Sequence of chain 1.A:
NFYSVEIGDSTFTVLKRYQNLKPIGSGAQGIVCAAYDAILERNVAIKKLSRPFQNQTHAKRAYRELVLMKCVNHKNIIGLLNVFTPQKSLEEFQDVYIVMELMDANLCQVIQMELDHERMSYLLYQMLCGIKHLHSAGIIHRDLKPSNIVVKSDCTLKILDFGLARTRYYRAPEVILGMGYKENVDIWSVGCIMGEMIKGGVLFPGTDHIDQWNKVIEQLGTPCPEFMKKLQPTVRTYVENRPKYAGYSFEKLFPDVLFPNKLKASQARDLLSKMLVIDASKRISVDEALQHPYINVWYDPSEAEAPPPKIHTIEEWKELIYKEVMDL

The small molecule below binds the protein below.
Small molecule (SMILES): O=C1c2ccccc2-c2n[nH]c3cccc1c23

Binding-site contacts:
Ligand atom C2 contacts residue MET111 of chain 1.A at 2.9 Å (hydrophobic).
Ligand atom C14 contacts residue LEU168 of chain 1.A at 3.8 Å (hydrophobic).
Ligand atom C1 contacts residue VAL158 of chain 1.A at 4.0 Å (hydrophobic).
Ligand atom C13 contacts residue ALA53 of chain 1.A at 3.8 Å (hydrophobic).
Ligand atom C13 contacts residue LEU168 of chain 1.A at 3.8 Å (hydrophobic).
Ligand atom C13 contacts residue VAL40 of chain 1.A at 4.2 Å (hydrophobic).
Ligand atom C15 contacts residue VAL40 of chain 1.A at 3.9 Å (hydrophobic).
Ligand atom C4 contacts residue ILE32 of chain 1.A at 4.2 Å (hydrophobic).
Ligand atom N24 contacts residue ALA53 of chain 1.A at 3.3 Å.
Ligand atom C20 contacts residue LEU168 of chain 1.A at 3.5 Å (hydrophobic).
Ligand atom C14 contacts residue VAL40 of chain 1.A at 3.8 Å (hydrophobic).
Ligand atom C1 contacts residue ASP112 of chain 1.A at 4.0 Å.
Ligand atom O22 contacts residue LEU168 of chain 1.A at 3.5 Å.
Ligand atom C2 contacts residue VAL158 of chain 1.A at 3.7 Å (hydrophobic).
Ligand atom C11 contacts residue LEU168 of chain 1.A at 3.5 Å (hydrophobic).
Ligand atom C4 contacts residue LEU168 of chain 1.A at 4.2 Å (hydrophobic).
Ligand atom C3 contacts residue MET111 of chain 1.A at 4.1 Å (hydrophobic).
Ligand atom N23 contacts residue MET111 of chain 1.A at 3.1 Å (h-bond).
Ligand atom N23 contacts residue LEU110 of chain 1.A at 3.5 Å.
Ligand atom C14 contacts residue MET108 of chain 1.A at 4.0 Å (hydrophobic).
Ligand atom N24 contacts residue ILE86 of chain 1.A at 3.9 Å.
Ligand atom C13 contacts residue ILE86 of chain 1.A at 4.0 Å (hydrophobic).
Ligand atom C1 contacts residue ALA113 of chain 1.A at 3.6 Å (hydrophobic).
Ligand atom C12 contacts residue ILE86 of chain 1.A at 4.1 Å (hydrophobic).
Ligand atom C3 contacts residue VAL158 of chain 1.A at 3.8 Å (hydrophobic).
Ligand atom N24 contacts residue GLU109 of chain 1.A at 2.6 Å (salt-bridge).
Ligand atom N23 contacts residue ALA53 of chain 1.A at 4.0 Å.
Ligand atom C15 contacts residue LEU168 of chain 1.A at 3.6 Å (hydrophobic).
Ligand atom C6 contacts residue ALA113 of chain 1.A at 4.1 Å (hydrophobic).
Ligand atom C3 contacts residue ILE32 of chain 1.A at 4.1 Å (hydrophobic).
Ligand atom C1 contacts residue MET111 of chain 1.A at 3.4 Å (hydrophobic).
Ligand atom N23 contacts residue GLU109 of chain 1.A at 3.4 Å (salt-bridge).
Ligand atom C12 contacts residue GLU109 of chain 1.A at 3.8 Å.
Ligand atom C12 contacts residue ALA53 of chain 1.A at 3.5 Å (hydrophobic).
Ligand atom C12 contacts residue LEU168 of chain 1.A at 3.7 Å (hydrophobic).
Ligand atom N24 contacts residue LEU110 of chain 1.A at 3.8 Å.
Ligand atom N24 contacts residue MET111 of chain 1.A at 4.0 Å.
Ligand atom C4 contacts residue VAL158 of chain 1.A at 4.1 Å (hydrophobic).
Ligand atom C13 contacts residue MET108 of chain 1.A at 3.5 Å (hydrophobic).
Ligand atom C16 contacts residue LEU168 of chain 1.A at 3.5 Å (hydrophobic).